Binding-site contacts:
Ligand atom C8 contacts residue GLY150 of chain 1.A at 3.8 Å.
Ligand atom O1 contacts residue TRP149 of chain 1.A at 3.8 Å.
Ligand atom O3 contacts residue SER79 of chain 1.A at 3.6 Å.
Ligand atom C3 contacts residue GOL1 of chain 1.F at 3.7 Å.
Ligand atom O5 contacts residue SER132 of chain 1.A at 3.9 Å.
Ligand atom O4 contacts residue ASN133 of chain 1.A at 3.0 Å (h-bond).
Ligand atom N2 contacts residue GLY148 of chain 1.A at 3.0 Å (h-bond).
Ligand atom C7 contacts residue TRP41 of chain 1.A at 3.6 Å (hydrophobic).
Ligand atom O4 contacts residue ASP110 of chain 1.A at 2.7 Å (salt-bridge).
Ligand atom C8 contacts residue TYR208 of chain 1.B at 3.9 Å (hydrophobic).
Ligand atom C7 contacts residue GLY150 of chain 1.A at 3.8 Å.
Ligand atom C6 contacts residue GLY131 of chain 1.A at 3.8 Å.
Ligand atom C8 contacts residue TRP41 of chain 1.A at 3.5 Å (hydrophobic).
Ligand atom C4 contacts residue SER79 of chain 1.A at 3.8 Å.
Ligand atom O7 contacts residue TRP41 of chain 1.A at 3.4 Å.
Ligand atom O5 contacts residue GLY131 of chain 1.A at 3.5 Å.
Ligand atom C2 contacts residue GLY148 of chain 1.A at 3.9 Å.
Ligand atom C1 contacts residue ASP155 of chain 1.A at 3.4 Å.
Ligand atom O1 contacts residue SER132 of chain 1.A at 3.1 Å (h-bond).
Ligand atom N2 contacts residue GLY150 of chain 1.A at 3.7 Å.
Ligand atom C7 contacts residue GOL1 of chain 1.F at 3.7 Å.
Ligand atom C4 contacts residue ASP110 of chain 1.A at 3.3 Å.
Ligand atom O1 contacts residue ASP155 of chain 1.A at 2.6 Å (salt-bridge).
Ligand atom O3 contacts residue GLY80 of chain 1.A at 3.5 Å (h-bond).
Ligand atom C6 contacts residue SER132 of chain 1.A at 4.0 Å.
Ligand atom O1 contacts residue GLY148 of chain 1.A at 3.3 Å.
Ligand atom C8 contacts residue TRP149 of chain 1.A at 3.6 Å (hydrophobic).
Ligand atom O1 contacts residue GLY150 of chain 1.A at 3.3 Å (h-bond).
Ligand atom O5 contacts residue ASP155 of chain 1.A at 3.8 Å.
Ligand atom C5 contacts residue SER132 of chain 1.A at 3.6 Å.
Ligand atom O3 contacts residue GOL1 of chain 1.F at 2.7 Å (h-bond).
Ligand atom C8 contacts residue GLY148 of chain 1.A at 3.8 Å.
Ligand atom C3 contacts residue GLY148 of chain 1.A at 3.7 Å.
Ligand atom C7 contacts residue GLY148 of chain 1.A at 3.9 Å.
Ligand atom C6 contacts residue ASP110 of chain 1.A at 4.0 Å.
Ligand atom C6 contacts residue ILE127 of chain 1.A at 3.6 Å (hydrophobic).
Ligand atom O6 contacts residue ASP110 of chain 1.A at 3.9 Å.
Ligand atom N2 contacts residue GOL1 of chain 1.F at 3.4 Å.
Ligand atom C8 contacts residue GOL1 of chain 1.F at 3.5 Å.
Ligand atom O7 contacts residue ASN39 of chain 1.A at 3.1 Å (h-bond).

Sequence of chain 1.B:
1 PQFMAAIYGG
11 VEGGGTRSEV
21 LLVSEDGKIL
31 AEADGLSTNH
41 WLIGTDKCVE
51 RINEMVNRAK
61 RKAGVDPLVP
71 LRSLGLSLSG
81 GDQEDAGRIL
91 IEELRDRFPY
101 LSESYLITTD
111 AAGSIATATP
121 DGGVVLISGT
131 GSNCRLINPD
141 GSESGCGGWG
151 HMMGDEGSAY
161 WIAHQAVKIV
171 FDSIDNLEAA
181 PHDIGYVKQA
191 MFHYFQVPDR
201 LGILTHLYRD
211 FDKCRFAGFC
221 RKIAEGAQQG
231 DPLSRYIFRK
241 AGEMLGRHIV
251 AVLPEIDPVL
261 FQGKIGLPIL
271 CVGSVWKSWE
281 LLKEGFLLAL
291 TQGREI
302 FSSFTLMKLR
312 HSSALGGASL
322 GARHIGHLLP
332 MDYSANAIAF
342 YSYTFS

Sequence of chain 1.A:
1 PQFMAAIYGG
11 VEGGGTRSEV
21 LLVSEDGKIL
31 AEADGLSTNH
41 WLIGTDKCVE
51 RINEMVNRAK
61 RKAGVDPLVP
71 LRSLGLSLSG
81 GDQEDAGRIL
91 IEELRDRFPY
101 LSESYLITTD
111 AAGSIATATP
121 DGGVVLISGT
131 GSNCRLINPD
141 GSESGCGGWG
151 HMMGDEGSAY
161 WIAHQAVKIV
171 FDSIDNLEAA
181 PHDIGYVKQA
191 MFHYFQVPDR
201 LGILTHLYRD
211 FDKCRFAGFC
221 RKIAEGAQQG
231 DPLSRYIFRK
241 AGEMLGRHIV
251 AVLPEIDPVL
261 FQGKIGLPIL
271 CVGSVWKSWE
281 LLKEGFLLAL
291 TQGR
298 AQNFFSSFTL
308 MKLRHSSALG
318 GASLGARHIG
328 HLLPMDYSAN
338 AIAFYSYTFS

This protein binds this small molecule.
Small molecule (SMILES): CC(=O)N[C@@H]1[C@@H](O)[C@H](O)[C@@H](CO)O[C@H]1O